The small molecule below binds the protein below.
Small molecule (SMILES): CC(=O)N[C@@H]1[C@@H](O)[C@H](O)[C@@H](CO)O[C@H]1O

Sequence of chain 1.C:
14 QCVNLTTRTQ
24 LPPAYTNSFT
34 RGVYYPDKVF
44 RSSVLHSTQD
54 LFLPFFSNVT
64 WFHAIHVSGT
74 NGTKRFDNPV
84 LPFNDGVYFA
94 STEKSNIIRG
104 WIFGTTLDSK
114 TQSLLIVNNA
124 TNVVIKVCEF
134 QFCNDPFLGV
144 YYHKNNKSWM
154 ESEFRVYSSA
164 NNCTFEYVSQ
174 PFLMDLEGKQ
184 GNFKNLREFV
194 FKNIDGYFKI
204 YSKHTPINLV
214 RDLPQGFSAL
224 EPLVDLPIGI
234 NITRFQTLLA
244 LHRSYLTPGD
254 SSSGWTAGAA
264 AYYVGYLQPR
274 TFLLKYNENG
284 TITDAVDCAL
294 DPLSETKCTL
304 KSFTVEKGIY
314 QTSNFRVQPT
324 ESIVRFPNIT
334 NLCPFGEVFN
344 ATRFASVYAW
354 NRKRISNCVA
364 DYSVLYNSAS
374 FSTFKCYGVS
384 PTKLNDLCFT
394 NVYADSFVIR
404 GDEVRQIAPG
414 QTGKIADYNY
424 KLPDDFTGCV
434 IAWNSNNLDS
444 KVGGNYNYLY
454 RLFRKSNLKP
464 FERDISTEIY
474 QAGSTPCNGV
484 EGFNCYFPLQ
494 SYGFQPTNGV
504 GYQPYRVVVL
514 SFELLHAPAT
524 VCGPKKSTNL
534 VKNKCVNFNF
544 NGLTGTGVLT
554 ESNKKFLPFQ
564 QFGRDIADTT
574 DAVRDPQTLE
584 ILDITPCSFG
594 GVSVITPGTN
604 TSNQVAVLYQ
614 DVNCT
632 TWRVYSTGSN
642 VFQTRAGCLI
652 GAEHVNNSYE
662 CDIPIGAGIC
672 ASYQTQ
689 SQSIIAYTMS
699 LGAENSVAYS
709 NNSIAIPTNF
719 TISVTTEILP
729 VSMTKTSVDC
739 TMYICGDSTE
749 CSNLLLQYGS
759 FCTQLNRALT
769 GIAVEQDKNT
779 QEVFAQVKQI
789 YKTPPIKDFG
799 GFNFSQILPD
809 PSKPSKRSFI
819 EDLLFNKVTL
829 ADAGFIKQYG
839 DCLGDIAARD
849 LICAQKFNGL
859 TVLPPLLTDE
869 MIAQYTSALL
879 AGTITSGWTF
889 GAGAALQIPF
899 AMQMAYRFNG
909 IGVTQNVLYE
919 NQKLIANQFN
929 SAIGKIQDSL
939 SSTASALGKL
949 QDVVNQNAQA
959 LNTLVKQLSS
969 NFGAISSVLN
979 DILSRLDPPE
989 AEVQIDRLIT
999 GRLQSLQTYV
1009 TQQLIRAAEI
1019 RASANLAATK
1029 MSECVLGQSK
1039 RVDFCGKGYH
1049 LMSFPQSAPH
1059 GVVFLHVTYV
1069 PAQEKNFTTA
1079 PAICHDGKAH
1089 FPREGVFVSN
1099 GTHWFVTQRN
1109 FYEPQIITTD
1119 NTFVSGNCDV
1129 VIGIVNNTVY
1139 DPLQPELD

Binding-site contacts:
Ligand atom C8 contacts residue ASN331 of chain 1.C at 4.0 Å.
Ligand atom C6 contacts residue GLN580 of chain 1.C at 3.9 Å.
Ligand atom O6 contacts residue ASN331 of chain 1.C at 4.0 Å.
Ligand atom C4 contacts residue GLN580 of chain 1.C at 3.5 Å.
Ligand atom C2 contacts residue ASN331 of chain 1.C at 2.5 Å.
Ligand atom C8 contacts residue GLN580 of chain 1.C at 3.6 Å.
Ligand atom C2 contacts residue GLN580 of chain 1.C at 4.2 Å.
Ligand atom C1 contacts residue ASN331 of chain 1.C at 1.5 Å.
Ligand atom N2 contacts residue GLN580 of chain 1.C at 4.3 Å.
Ligand atom O7 contacts residue ASN331 of chain 1.C at 4.4 Å.
Ligand atom O6 contacts residue GLN580 of chain 1.C at 3.0 Å (h-bond).
Ligand atom O4 contacts residue GLN580 of chain 1.C at 3.7 Å.
Ligand atom O5 contacts residue ASN331 of chain 1.C at 2.5 Å (h-bond).
Ligand atom C5 contacts residue ASN331 of chain 1.C at 3.8 Å.
Ligand atom C4 contacts residue ASN331 of chain 1.C at 4.4 Å.
Ligand atom C7 contacts residue GLN580 of chain 1.C at 4.3 Å.
Ligand atom C5 contacts residue GLN580 of chain 1.C at 4.2 Å.
Ligand atom C6 contacts residue ASN331 of chain 1.C at 4.5 Å.
Ligand atom O6 contacts residue PRO579 of chain 1.C at 4.3 Å.
Ligand atom N2 contacts residue ASN331 of chain 1.C at 2.9 Å (h-bond).
Ligand atom C3 contacts residue ASN331 of chain 1.C at 3.9 Å.
Ligand atom C7 contacts residue ASN331 of chain 1.C at 3.6 Å.